A small-molecule ligand and the protein it binds are described below.
Small molecule (SMILES): O[C@@H]1CCCC[C@H]1O

Sequence of chain 1.G:
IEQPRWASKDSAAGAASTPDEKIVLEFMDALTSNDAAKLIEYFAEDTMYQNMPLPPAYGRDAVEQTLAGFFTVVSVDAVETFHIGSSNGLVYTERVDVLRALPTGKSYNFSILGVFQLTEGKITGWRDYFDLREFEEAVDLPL

Binding-site contacts:
Ligand atom O8 contacts residue ASN61 of chain 1.G at 2.9 Å (h-bond).
Ligand atom C5 contacts residue TYR59 of chain 1.G at 3.7 Å (hydrophobic).
Ligand atom O7 contacts residue ILE122 of chain 1.G at 4.1 Å.
Ligand atom C3 contacts residue LEU77 of chain 1.G at 4.2 Å (hydrophobic).
Ligand atom C1 contacts residue VAL86 of chain 1.G at 3.7 Å (hydrophobic).
Ligand atom C6 contacts residue ASP107 of chain 1.G at 3.2 Å.
Ligand atom C2 contacts residue VAL86 of chain 1.G at 4.3 Å (hydrophobic).
Ligand atom C2 contacts residue TYR59 of chain 1.G at 3.9 Å (hydrophobic).
Ligand atom C1 contacts residue LEU41 of chain 1.G at 4.0 Å (hydrophobic).
Ligand atom C5 contacts residue ASP138 of chain 1.G at 4.5 Å.
Ligand atom C2 contacts residue TRP136 of chain 1.G at 3.7 Å (hydrophobic).
Ligand atom C5 contacts residue ASN61 of chain 1.G at 4.0 Å.
Ligand atom C6 contacts residue ARG105 of chain 1.G at 4.3 Å.
Ligand atom O8 contacts residue TRP136 of chain 1.G at 4.4 Å.
Ligand atom C6 contacts residue ASP138 of chain 1.G at 4.3 Å.
Ligand atom C4 contacts residue PHE80 of chain 1.G at 4.5 Å (hydrophobic).
Ligand atom C4 contacts residue ASN61 of chain 1.G at 4.3 Å.
Ligand atom O7 contacts residue ASP107 of chain 1.G at 2.8 Å (salt-bridge).
Ligand atom C2 contacts residue LEU41 of chain 1.G at 4.0 Å (hydrophobic).
Ligand atom O8 contacts residue TYR59 of chain 1.G at 3.0 Å (h-bond).
Ligand atom C3 contacts residue TRP136 of chain 1.G at 4.5 Å (hydrophobic).
Ligand atom C4 contacts residue TYR59 of chain 1.G at 3.2 Å (hydrophobic).
Ligand atom C1 contacts residue ASP107 of chain 1.G at 3.6 Å.
Ligand atom O7 contacts residue LEU109 of chain 1.G at 3.7 Å.
Ligand atom C3 contacts residue TYR59 of chain 1.G at 3.2 Å (hydrophobic).
Ligand atom O8 contacts residue PHE140 of chain 1.G at 4.5 Å.
Ligand atom O8 contacts residue ASP138 of chain 1.G at 3.5 Å (salt-bridge).